Binding-site contacts:
Ligand atom C07 contacts residue HEM1 of chain 1.C at 3.6 Å.
Ligand atom C06 contacts residue PHE316 of chain 1.A at 3.6 Å (hydrophobic).
Ligand atom C10 contacts residue GLU324 of chain 1.A at 3.5 Å.
Ligand atom C11 contacts residue VAL299 of chain 1.A at 4.1 Å (hydrophobic).
Ligand atom C05 contacts residue HEM1 of chain 1.C at 3.7 Å.
Ligand atom C04 contacts residue HEM1 of chain 1.C at 3.2 Å.
Ligand atom C25 contacts residue HEM1 of chain 1.C at 4.0 Å.
Ligand atom N02 contacts residue PRO297 of chain 1.A at 3.9 Å.
Ligand atom C08 contacts residue HEM1 of chain 1.C at 3.8 Å.
Ligand atom N01 contacts residue GLU324 of chain 1.A at 2.6 Å (salt-bridge).
Ligand atom C29 contacts residue GOL1 of chain 1.H at 3.6 Å.
Ligand atom C03 contacts residue TRP319 of chain 1.A at 3.9 Å (hydrophobic).
Ligand atom N02 contacts residue HEM1 of chain 1.C at 3.7 Å.
Ligand atom N02 contacts residue GLU324 of chain 1.A at 2.5 Å (salt-bridge).
Ligand atom C07 contacts residue VAL299 of chain 1.A at 3.2 Å (hydrophobic).
Ligand atom C02 contacts residue HEM1 of chain 1.C at 3.6 Å.
Ligand atom N28 contacts residue GOL1 of chain 1.H at 3.5 Å (h-bond).
Ligand atom O12 contacts residue HEM1 of chain 1.C at 3.5 Å (h-bond).
Ligand atom C08 contacts residue VAL299 of chain 1.A at 3.6 Å (hydrophobic).
Ligand atom N01 contacts residue HEM1 of chain 1.C at 3.8 Å.
Ligand atom C03 contacts residue HEM1 of chain 1.C at 3.0 Å.
Ligand atom N28 contacts residue H4B1 of chain 1.D at 4.1 Å.
Ligand atom C02 contacts residue GLU324 of chain 1.A at 3.4 Å.
Ligand atom N02 contacts residue MET321 of chain 1.A at 3.8 Å.
Ligand atom C10 contacts residue HEM1 of chain 1.C at 3.8 Å.
Ligand atom C06 contacts residue VAL299 of chain 1.A at 3.5 Å (hydrophobic).
Ligand atom C07 contacts residue PHE316 of chain 1.A at 4.2 Å (hydrophobic).
Ligand atom N02 contacts residue TYR320 of chain 1.A at 3.5 Å.
Ligand atom C02 contacts residue PRO297 of chain 1.A at 4.1 Å (hydrophobic).
Ligand atom N28 contacts residue TRP410 of chain 1.A at 3.8 Å.
Ligand atom C09 contacts residue GLU324 of chain 1.A at 3.6 Å.
Ligand atom C11 contacts residue HEM1 of chain 1.C at 3.7 Å.
Ligand atom C02 contacts residue TRP319 of chain 1.A at 3.8 Å (hydrophobic).
Ligand atom C24 contacts residue GLN210 of chain 1.A at 3.6 Å.
Ligand atom C27 contacts residue HEM1 of chain 1.C at 4.0 Å.
Ligand atom C09 contacts residue HEM1 of chain 1.C at 3.4 Å.
Ligand atom C06 contacts residue HEM1 of chain 1.C at 3.3 Å.
Ligand atom C03 contacts residue PRO297 of chain 1.A at 4.2 Å (hydrophobic).
Ligand atom C26 contacts residue HEM1 of chain 1.C at 3.8 Å.
Ligand atom N02 contacts residue TRP319 of chain 1.A at 2.8 Å (h-bond).

Sequence of chain 1.A:
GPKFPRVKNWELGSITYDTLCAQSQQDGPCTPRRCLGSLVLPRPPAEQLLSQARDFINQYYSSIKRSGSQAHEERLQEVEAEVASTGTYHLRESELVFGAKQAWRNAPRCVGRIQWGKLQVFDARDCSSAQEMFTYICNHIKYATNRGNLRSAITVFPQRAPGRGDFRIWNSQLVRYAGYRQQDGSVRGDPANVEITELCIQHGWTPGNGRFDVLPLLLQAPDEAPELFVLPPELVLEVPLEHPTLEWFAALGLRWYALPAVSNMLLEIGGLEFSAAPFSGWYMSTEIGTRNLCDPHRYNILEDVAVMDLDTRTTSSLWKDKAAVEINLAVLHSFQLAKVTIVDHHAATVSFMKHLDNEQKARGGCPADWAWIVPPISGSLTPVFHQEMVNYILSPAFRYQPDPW

A small-molecule ligand and the protein it binds are described below.
Small molecule (SMILES): CNCc1cccc(OCc2ccc3ccc(N)nc3c2)c1